Sequence of chain 39.A:
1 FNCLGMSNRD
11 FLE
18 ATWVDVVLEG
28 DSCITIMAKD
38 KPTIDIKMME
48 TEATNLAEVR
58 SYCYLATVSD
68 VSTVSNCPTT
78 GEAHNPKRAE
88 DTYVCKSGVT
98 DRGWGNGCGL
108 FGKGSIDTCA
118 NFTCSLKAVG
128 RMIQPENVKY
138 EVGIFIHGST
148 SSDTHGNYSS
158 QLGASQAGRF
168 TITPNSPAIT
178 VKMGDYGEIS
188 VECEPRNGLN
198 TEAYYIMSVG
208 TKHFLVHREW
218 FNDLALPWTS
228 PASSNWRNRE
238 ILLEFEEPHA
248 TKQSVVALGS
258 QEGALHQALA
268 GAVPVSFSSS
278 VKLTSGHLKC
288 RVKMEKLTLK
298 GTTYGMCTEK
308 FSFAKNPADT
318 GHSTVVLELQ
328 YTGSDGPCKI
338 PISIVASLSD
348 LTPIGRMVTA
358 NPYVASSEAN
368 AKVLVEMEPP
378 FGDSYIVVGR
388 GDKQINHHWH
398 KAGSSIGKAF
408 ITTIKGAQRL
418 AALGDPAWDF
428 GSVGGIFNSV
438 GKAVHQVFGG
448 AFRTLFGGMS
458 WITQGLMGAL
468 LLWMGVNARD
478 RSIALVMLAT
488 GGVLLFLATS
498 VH

Binding-site contacts:
Ligand atom C7 contacts residue ASN118 of chain 39.A at 3.8 Å.
Ligand atom C6 contacts residue THR120 of chain 39.A at 3.8 Å.
Ligand atom C5 contacts residue ASN118 of chain 39.A at 3.6 Å.
Ligand atom N2 contacts residue ASN118 of chain 39.A at 2.9 Å (h-bond).
Ligand atom C2 contacts residue ASN118 of chain 39.A at 2.5 Å.
Ligand atom C8 contacts residue ASN118 of chain 39.A at 3.7 Å.
Ligand atom C6 contacts residue PHE119 of chain 39.A at 4.0 Å (hydrophobic).
Ligand atom O6 contacts residue THR89 of chain 39.A at 3.9 Å.
Ligand atom C8 contacts residue ASP67 of chain 39.A at 3.7 Å.
Ligand atom O6 contacts residue ASN118 of chain 39.A at 4.2 Å.
Ligand atom C4 contacts residue ASN118 of chain 39.A at 4.2 Å.
Ligand atom C1 contacts residue THR89 of chain 39.A at 4.2 Å.
Ligand atom N2 contacts residue TYR90 of chain 39.A at 4.4 Å.
Ligand atom O6 contacts residue THR120 of chain 39.A at 3.6 Å (h-bond).
Ligand atom O6 contacts residue PHE119 of chain 39.A at 2.8 Å (h-bond).
Ligand atom C5 contacts residue THR120 of chain 39.A at 4.2 Å.
Ligand atom C3 contacts residue ASN118 of chain 39.A at 3.8 Å.
Ligand atom O5 contacts residue PHE119 of chain 39.A at 3.9 Å.
Ligand atom C8 contacts residue SER66 of chain 39.A at 3.6 Å.
Ligand atom O5 contacts residue THR120 of chain 39.A at 3.4 Å (h-bond).
Ligand atom O5 contacts residue ASN118 of chain 39.A at 2.4 Å (h-bond).
Ligand atom C1 contacts residue SER66 of chain 39.A at 4.5 Å.
Ligand atom C1 contacts residue ASN118 of chain 39.A at 1.4 Å.
Ligand atom O5 contacts residue THR89 of chain 39.A at 4.5 Å.

The protein below binds the small molecule below.
Small molecule (SMILES): CC(=O)N[C@@H]1[C@@H](O)[C@H](O)[C@@H](CO)O[C@H]1O